Sequence of chain 2.A:
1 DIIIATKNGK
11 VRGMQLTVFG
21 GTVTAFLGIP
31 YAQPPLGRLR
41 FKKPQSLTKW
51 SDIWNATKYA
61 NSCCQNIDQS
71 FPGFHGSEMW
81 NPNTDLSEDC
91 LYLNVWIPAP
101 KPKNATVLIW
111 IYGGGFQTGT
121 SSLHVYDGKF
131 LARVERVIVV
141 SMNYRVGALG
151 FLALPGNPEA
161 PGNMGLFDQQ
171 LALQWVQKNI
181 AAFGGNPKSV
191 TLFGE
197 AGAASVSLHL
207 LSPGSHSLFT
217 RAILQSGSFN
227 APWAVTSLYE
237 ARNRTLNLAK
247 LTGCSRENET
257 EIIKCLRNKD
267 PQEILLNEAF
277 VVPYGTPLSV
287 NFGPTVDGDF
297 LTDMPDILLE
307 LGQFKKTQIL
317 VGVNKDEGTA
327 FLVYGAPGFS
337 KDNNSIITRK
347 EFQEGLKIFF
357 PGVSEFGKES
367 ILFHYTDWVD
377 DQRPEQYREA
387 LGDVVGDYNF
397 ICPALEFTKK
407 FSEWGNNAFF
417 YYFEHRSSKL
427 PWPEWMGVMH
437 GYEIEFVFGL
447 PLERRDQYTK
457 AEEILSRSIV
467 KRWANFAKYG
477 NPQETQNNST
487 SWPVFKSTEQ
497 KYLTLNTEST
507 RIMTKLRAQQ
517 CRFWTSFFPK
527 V

Binding-site contacts:
Ligand atom O7 contacts residue ASN340 of chain 2.A at 3.5 Å (h-bond).
Ligand atom C5 contacts residue GLY334 of chain 2.A at 4.5 Å.
Ligand atom C7 contacts residue ASN339 of chain 2.A at 3.1 Å.
Ligand atom C6 contacts residue SER336 of chain 2.A at 3.9 Å.
Ligand atom C7 contacts residue GLY334 of chain 2.A at 4.2 Å.
Ligand atom C2 contacts residue ASN339 of chain 2.A at 2.5 Å.
Ligand atom C1 contacts residue SER336 of chain 2.A at 3.9 Å.
Ligand atom O7 contacts residue ILE342 of chain 2.A at 4.5 Å.
Ligand atom C6 contacts residue SER336 of chain 2.A at 3.9 Å.
Ligand atom C3 contacts residue ASN339 of chain 2.A at 3.8 Å.
Ligand atom C1 contacts residue GLY334 of chain 2.A at 4.4 Å.
Ligand atom C6 contacts residue PHE335 of chain 2.A at 3.9 Å (hydrophobic).
Ligand atom C5 contacts residue ASN339 of chain 2.A at 3.6 Å.
Ligand atom O5 contacts residue SER336 of chain 2.A at 4.4 Å.
Ligand atom O5 contacts residue ASN339 of chain 2.A at 2.4 Å (h-bond).
Ligand atom C3 contacts residue GLY334 of chain 2.A at 4.3 Å.
Ligand atom C6 contacts residue ASP338 of chain 2.A at 4.4 Å.
Ligand atom O7 contacts residue GLY334 of chain 2.A at 3.1 Å (h-bond).
Ligand atom N2 contacts residue ASN339 of chain 2.A at 2.8 Å (h-bond).
Ligand atom C5 contacts residue PHE335 of chain 2.A at 4.2 Å (hydrophobic).
Ligand atom O7 contacts residue PRO333 of chain 2.A at 3.6 Å.
Ligand atom C8 contacts residue ASN339 of chain 2.A at 3.1 Å.
Ligand atom O7 contacts residue ASN339 of chain 2.A at 4.0 Å.
Ligand atom C1 contacts residue ASN339 of chain 2.A at 1.4 Å.
Ligand atom C5 contacts residue SER336 of chain 2.A at 3.9 Å.
Ligand atom C7 contacts residue ASN340 of chain 2.A at 4.4 Å.
Ligand atom C6 contacts residue ASN339 of chain 2.A at 4.4 Å.
Ligand atom O4 contacts residue GLY334 of chain 2.A at 4.2 Å.
Ligand atom O5 contacts residue SER336 of chain 2.A at 3.4 Å.
Ligand atom C4 contacts residue ASN339 of chain 2.A at 4.2 Å.

The small molecule below binds the protein below.
Small molecule (SMILES): CC(=O)N[C@H]1[C@H](O[C@H]2[C@H](O)[C@@H](NC(C)=O)CO[C@@H]2CO[C@H]2O[C@@H](C)[C@@H](O)[C@@H](O)[C@@H]2O)O[C@H](CO)[C@@H](O)[C@@H]1O